Binding-site contacts:
Ligand atom OAC contacts residue MET102 of chain 1.A at 3.2 Å (h-bond).
Ligand atom CAR contacts residue LEU153 of chain 1.A at 4.3 Å (hydrophobic).
Ligand atom CAE contacts residue GLY105 of chain 1.A at 3.6 Å.
Ligand atom OAC contacts residue LEU27 of chain 1.A at 4.3 Å.
Ligand atom CBA contacts residue VAL35 of chain 1.A at 4.2 Å (hydrophobic).
Ligand atom CAJ contacts residue VAL35 of chain 1.A at 4.2 Å (hydrophobic).
Ligand atom CAN contacts residue MET99 of chain 1.A at 4.2 Å (hydrophobic).
Ligand atom CAN contacts residue ALA52 of chain 1.A at 4.0 Å (hydrophobic).
Ligand atom OAC contacts residue ALA52 of chain 1.A at 4.2 Å.
Ligand atom CAT contacts residue LEU27 of chain 1.A at 4.0 Å (hydrophobic).
Ligand atom CAE contacts residue PRO103 of chain 1.A at 3.7 Å (hydrophobic).
Ligand atom OAC contacts residue LEU153 of chain 1.A at 4.2 Å.
Ligand atom CAJ contacts residue LYS54 of chain 1.A at 4.3 Å.
Ligand atom NAP contacts residue LEU153 of chain 1.A at 3.8 Å.
Ligand atom CAH contacts residue VAL35 of chain 1.A at 4.2 Å (hydrophobic).
Ligand atom CAI contacts residue GLY105 of chain 1.A at 4.0 Å.
Ligand atom NAP contacts residue ALA52 of chain 1.A at 3.5 Å.
Ligand atom CAQ contacts residue MET102 of chain 1.A at 4.2 Å (hydrophobic).
Ligand atom CAI contacts residue MET102 of chain 1.A at 3.5 Å (hydrophobic).
Ligand atom CAI contacts residue LEU27 of chain 1.A at 3.9 Å (hydrophobic).
Ligand atom CAK contacts residue LEU27 of chain 1.A at 4.2 Å (hydrophobic).
Ligand atom CAF contacts residue LYS54 of chain 1.A at 3.2 Å.
Ligand atom CAY contacts residue LEU27 of chain 1.A at 4.3 Å (hydrophobic).
Ligand atom CAS contacts residue LEU153 of chain 1.A at 4.2 Å (hydrophobic).
Ligand atom CAQ contacts residue ALA52 of chain 1.A at 3.9 Å (hydrophobic).
Ligand atom CAR contacts residue VAL35 of chain 1.A at 4.2 Å (hydrophobic).
Ligand atom CAX contacts residue VAL35 of chain 1.A at 4.0 Å (hydrophobic).
Ligand atom CAV contacts residue LEU27 of chain 1.A at 4.1 Å (hydrophobic).
Ligand atom NBC contacts residue VAL35 of chain 1.A at 4.0 Å.
Ligand atom CAU contacts residue VAL35 of chain 1.A at 3.9 Å (hydrophobic).
Ligand atom CAQ contacts residue LEU153 of chain 1.A at 3.9 Å (hydrophobic).
Ligand atom NAP contacts residue GLN100 of chain 1.A at 4.0 Å.
Ligand atom OAC contacts residue LEU101 of chain 1.A at 4.2 Å.
Ligand atom CAG contacts residue GLY105 of chain 1.A at 3.7 Å.
Ligand atom CAW contacts residue VAL35 of chain 1.A at 3.7 Å (hydrophobic).
Ligand atom CAL contacts residue VAL35 of chain 1.A at 3.9 Å (hydrophobic).
Ligand atom CAN contacts residue LEU153 of chain 1.A at 4.0 Å (hydrophobic).
Ligand atom CAA contacts residue LEU27 of chain 1.A at 4.1 Å (hydrophobic).
Ligand atom CAH contacts residue LYS54 of chain 1.A at 3.6 Å.
Ligand atom CAE contacts residue MET102 of chain 1.A at 3.5 Å (hydrophobic).

A protein and the small-molecule ligand that binds it are described below.
Small molecule (SMILES): Cn1c2ccccc2c2c3c(c4c5ccccc5n(CCC#N)c4c21)CNC3=O

Sequence of chain 1.A:
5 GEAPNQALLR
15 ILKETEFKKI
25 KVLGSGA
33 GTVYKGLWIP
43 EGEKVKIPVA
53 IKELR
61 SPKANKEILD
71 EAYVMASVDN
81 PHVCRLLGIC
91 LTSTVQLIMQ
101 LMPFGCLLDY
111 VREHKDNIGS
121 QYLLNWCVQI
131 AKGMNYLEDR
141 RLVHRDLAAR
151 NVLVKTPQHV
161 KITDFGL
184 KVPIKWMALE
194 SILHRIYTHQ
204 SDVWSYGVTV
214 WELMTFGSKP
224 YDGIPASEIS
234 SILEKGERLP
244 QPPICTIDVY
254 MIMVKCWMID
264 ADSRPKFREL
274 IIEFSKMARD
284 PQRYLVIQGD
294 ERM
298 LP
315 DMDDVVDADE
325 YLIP